Sequence of chain 1.C:
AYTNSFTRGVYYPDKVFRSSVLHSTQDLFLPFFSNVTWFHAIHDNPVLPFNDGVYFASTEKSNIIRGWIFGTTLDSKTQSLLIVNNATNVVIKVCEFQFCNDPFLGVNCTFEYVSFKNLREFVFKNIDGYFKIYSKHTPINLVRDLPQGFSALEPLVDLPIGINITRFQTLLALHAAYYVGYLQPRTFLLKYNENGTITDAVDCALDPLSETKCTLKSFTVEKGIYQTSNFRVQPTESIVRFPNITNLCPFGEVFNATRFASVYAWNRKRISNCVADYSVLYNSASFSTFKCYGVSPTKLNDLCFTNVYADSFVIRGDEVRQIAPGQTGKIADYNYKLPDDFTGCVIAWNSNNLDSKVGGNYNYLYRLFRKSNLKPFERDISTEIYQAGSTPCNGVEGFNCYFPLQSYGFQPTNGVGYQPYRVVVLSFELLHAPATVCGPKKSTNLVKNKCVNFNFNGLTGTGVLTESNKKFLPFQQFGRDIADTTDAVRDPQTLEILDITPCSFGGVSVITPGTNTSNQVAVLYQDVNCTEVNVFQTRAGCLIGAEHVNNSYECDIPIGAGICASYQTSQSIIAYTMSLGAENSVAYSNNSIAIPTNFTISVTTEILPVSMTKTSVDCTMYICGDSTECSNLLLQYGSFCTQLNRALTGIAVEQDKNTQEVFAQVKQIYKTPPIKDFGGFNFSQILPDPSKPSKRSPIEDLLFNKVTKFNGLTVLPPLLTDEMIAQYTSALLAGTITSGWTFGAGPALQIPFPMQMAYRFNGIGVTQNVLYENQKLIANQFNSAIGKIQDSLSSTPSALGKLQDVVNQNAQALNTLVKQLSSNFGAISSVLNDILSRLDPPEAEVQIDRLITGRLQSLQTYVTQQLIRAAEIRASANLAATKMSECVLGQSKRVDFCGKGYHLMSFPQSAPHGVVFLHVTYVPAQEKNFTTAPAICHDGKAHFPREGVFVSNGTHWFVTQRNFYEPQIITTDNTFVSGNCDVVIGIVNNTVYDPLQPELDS

Binding-site contacts:
Ligand atom O5 contacts residue ALA706 of chain 1.B at 4.2 Å.
Ligand atom C3 contacts residue ASN1074 of chain 1.B at 3.5 Å.
Ligand atom C5 contacts residue ALA706 of chain 1.B at 3.8 Å (hydrophobic).
Ligand atom O3 contacts residue ASN1074 of chain 1.B at 3.6 Å (h-bond).
Ligand atom C2 contacts residue ASN1074 of chain 1.B at 2.4 Å.
Ligand atom C4 contacts residue ASN1074 of chain 1.B at 4.2 Å.
Ligand atom C1 contacts residue ASN1074 of chain 1.B at 1.4 Å.
Ligand atom N2 contacts residue ASN1074 of chain 1.B at 3.4 Å (h-bond).
Ligand atom C5 contacts residue ASN1074 of chain 1.B at 3.8 Å.
Ligand atom C1 contacts residue GLN895 of chain 1.C at 4.0 Å.
Ligand atom O5 contacts residue ASN1074 of chain 1.B at 2.4 Å (h-bond).
Ligand atom O6 contacts residue ALA706 of chain 1.B at 4.1 Å.
Ligand atom C5 contacts residue GLN895 of chain 1.C at 4.3 Å.
Ligand atom C6 contacts residue ALA706 of chain 1.B at 3.6 Å (hydrophobic).
Ligand atom O5 contacts residue GLN895 of chain 1.C at 4.1 Å.
Ligand atom C7 contacts residue ASN1074 of chain 1.B at 4.5 Å.

Sequence of chain 1.B:
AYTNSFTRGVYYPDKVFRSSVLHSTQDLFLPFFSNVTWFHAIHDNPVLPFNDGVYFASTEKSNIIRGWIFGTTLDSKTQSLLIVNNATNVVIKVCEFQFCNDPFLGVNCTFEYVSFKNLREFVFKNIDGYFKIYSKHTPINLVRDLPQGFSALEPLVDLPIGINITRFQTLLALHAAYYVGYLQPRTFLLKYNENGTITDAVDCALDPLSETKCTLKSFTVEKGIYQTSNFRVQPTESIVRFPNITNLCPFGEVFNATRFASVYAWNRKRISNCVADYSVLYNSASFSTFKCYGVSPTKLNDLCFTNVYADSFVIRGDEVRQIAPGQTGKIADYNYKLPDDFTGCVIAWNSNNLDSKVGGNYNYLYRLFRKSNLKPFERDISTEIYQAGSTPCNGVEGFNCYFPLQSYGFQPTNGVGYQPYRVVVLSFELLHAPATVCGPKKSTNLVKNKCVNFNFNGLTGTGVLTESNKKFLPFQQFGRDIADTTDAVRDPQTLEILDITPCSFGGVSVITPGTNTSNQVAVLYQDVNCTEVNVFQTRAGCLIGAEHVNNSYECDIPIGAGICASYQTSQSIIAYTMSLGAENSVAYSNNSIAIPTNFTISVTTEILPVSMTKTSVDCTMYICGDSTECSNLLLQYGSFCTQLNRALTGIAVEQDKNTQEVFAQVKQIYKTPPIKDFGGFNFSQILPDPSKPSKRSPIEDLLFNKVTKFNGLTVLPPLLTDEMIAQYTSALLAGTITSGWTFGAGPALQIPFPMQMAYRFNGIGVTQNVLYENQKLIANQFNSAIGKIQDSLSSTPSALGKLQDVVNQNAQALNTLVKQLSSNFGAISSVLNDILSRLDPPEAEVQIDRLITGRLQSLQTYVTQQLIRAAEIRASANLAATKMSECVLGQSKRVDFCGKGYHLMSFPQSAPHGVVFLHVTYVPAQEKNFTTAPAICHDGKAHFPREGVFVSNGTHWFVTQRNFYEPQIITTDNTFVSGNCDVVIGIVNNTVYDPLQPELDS

This small molecule binds to this protein.
Small molecule (SMILES): CC(=O)N[C@@H]1[C@@H](O)[C@H](O)[C@@H](CO)O[C@H]1O